This small molecule binds to this protein.
Small molecule (SMILES): O=S(=O)(c1ccccc1)N(Cc1ccc(-c2ccccc2)cc1)c1ccc(C(O)(C(F)(F)F)C(F)(F)F)cc1

Sequence of chain 1.A:
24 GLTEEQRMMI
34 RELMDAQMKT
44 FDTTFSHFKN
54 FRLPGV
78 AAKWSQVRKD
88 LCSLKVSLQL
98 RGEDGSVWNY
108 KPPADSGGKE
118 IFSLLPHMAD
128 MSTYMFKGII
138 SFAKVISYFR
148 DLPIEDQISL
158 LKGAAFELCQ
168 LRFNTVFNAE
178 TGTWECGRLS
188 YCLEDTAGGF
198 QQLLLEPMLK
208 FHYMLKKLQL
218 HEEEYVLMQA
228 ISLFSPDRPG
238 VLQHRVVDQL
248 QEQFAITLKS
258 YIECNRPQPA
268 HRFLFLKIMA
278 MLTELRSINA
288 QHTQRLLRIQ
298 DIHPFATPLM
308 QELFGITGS

Binding-site contacts:
Ligand atom C12 contacts residue CYS89 of chain 1.A at 3.8 Å (hydrophobic).
Ligand atom F35 contacts residue PHE302 of chain 1.A at 3.4 Å.
Ligand atom C1 contacts residue CYS89 of chain 1.A at 3.3 Å (hydrophobic).
Ligand atom F39 contacts residue HIS289 of chain 1.A at 3.2 Å.
Ligand atom O14 contacts residue TRP181 of chain 1.A at 3.4 Å.
Ligand atom C16 contacts residue TRP181 of chain 1.A at 3.7 Å (hydrophobic).
Ligand atom O42 contacts residue HIS289 of chain 1.A at 2.7 Å (h-bond).
Ligand atom C17 contacts residue LEU206 of chain 1.A at 3.5 Å (hydrophobic).
Ligand atom C05 contacts residue SER129 of chain 1.A at 3.1 Å.
Ligand atom C01 contacts residue PHE170 of chain 1.A at 3.8 Å (hydrophobic).
Ligand atom C13 contacts residue GLU203 of chain 1.A at 3.4 Å.
Ligand atom C15 contacts residue CYS89 of chain 1.A at 3.5 Å (hydrophobic).
Ligand atom C14 contacts residue GLU203 of chain 1.A at 3.2 Å.
Ligand atom F36 contacts residue SER129 of chain 1.A at 3.5 Å.
Ligand atom C38 contacts residue HIS289 of chain 1.A at 3.8 Å.
Ligand atom C11 contacts residue SER90 of chain 1.A at 3.6 Å.
Ligand atom F37 contacts residue MET125 of chain 1.A at 3.3 Å.
Ligand atom F36 contacts residue MET125 of chain 1.A at 3.4 Å.
Ligand atom C04 contacts residue MET128 of chain 1.A at 3.3 Å (hydrophobic).
Ligand atom C13 contacts residue SER90 of chain 1.A at 3.3 Å.
Ligand atom C03 contacts residue MET125 of chain 1.A at 3.9 Å (hydrophobic).
Ligand atom C24 contacts residue MET125 of chain 1.A at 3.5 Å (hydrophobic).
Ligand atom C12 contacts residue SER90 of chain 1.A at 3.4 Å.
Ligand atom C17 contacts residue CYS89 of chain 1.A at 3.4 Å (hydrophobic).
Ligand atom C18 contacts residue SER90 of chain 1.A at 3.9 Å.
Ligand atom C04 contacts residue PHE170 of chain 1.A at 3.8 Å (hydrophobic).
Ligand atom C9 contacts residue SER90 of chain 1.A at 3.6 Å.
Ligand atom C25 contacts residue MET125 of chain 1.A at 3.9 Å (hydrophobic).
Ligand atom C03 contacts residue MET128 of chain 1.A at 3.7 Å (hydrophobic).
Ligand atom C06 contacts residue PHE170 of chain 1.A at 3.7 Å (hydrophobic).
Ligand atom C05 contacts residue PHE170 of chain 1.A at 3.7 Å (hydrophobic).
Ligand atom C12 contacts residue GLU203 of chain 1.A at 3.8 Å.
Ligand atom C04 contacts residue SER129 of chain 1.A at 3.8 Å.
Ligand atom C33 contacts residue HIS289 of chain 1.A at 3.7 Å.
Ligand atom O13 contacts residue GLN167 of chain 1.A at 2.6 Å (h-bond).
Ligand atom C27 contacts residue HIS289 of chain 1.A at 3.6 Å.
Ligand atom C10 contacts residue SER90 of chain 1.A at 3.5 Å.
Ligand atom C14 contacts residue CYS89 of chain 1.A at 3.8 Å (hydrophobic).
Ligand atom C03 contacts residue PHE170 of chain 1.A at 3.7 Å (hydrophobic).
Ligand atom F37 contacts residue LEU91 of chain 1.A at 3.4 Å.